This protein binds this small molecule.
Small molecule (SMILES): CC(=O)N[C@@H]1[C@@H](O)[C@H](O)[C@@H](CO)O[C@H]1O

Sequence of chain 1.B:
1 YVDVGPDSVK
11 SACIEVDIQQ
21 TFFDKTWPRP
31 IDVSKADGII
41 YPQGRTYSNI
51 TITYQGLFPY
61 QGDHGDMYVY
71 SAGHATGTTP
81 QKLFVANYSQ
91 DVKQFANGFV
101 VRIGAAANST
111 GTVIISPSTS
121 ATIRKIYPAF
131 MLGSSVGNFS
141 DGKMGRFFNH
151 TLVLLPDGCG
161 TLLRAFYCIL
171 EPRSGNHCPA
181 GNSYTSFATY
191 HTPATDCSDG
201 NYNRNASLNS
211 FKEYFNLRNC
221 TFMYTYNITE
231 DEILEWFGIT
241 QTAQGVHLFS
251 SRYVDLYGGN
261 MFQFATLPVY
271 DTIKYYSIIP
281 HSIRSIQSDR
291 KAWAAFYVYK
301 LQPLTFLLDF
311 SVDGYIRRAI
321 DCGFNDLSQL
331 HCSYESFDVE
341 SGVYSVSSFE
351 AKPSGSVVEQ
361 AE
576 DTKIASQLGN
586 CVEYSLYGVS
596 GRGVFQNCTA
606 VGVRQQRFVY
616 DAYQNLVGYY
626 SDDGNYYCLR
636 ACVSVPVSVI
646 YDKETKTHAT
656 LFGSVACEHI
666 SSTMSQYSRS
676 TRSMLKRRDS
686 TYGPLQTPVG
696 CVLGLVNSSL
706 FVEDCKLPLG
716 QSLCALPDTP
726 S

Sequence of chain 1.A:
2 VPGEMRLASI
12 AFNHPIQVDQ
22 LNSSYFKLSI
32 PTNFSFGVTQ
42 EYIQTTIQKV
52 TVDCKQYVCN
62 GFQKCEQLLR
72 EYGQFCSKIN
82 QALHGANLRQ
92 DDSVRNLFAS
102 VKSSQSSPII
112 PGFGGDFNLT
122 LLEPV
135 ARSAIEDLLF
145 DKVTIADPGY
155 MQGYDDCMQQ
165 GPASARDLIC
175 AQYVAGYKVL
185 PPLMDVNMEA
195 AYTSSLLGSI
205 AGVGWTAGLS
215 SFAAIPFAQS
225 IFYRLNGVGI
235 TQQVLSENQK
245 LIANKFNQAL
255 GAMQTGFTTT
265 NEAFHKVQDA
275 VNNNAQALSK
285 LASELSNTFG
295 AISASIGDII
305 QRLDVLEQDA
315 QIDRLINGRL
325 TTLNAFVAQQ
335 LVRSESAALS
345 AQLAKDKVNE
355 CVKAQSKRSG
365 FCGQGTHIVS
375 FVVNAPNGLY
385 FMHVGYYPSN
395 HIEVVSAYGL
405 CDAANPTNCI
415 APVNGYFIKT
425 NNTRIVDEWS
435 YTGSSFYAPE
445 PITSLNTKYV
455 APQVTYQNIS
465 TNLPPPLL

Binding-site contacts:
Ligand atom C7 contacts residue LEU8 of chain 1.A at 4.1 Å (hydrophobic).
Ligand atom C5 contacts residue SER704 of chain 1.B at 4.2 Å.
Ligand atom C8 contacts residue GLN691 of chain 1.B at 3.4 Å.
Ligand atom C3 contacts residue ASN702 of chain 1.B at 3.8 Å.
Ligand atom C8 contacts residue LEU8 of chain 1.A at 3.7 Å (hydrophobic).
Ligand atom C7 contacts residue ASN702 of chain 1.B at 3.3 Å.
Ligand atom N2 contacts residue ASN702 of chain 1.B at 2.9 Å (h-bond).
Ligand atom C7 contacts residue GLN691 of chain 1.B at 4.4 Å.
Ligand atom O5 contacts residue ASN702 of chain 1.B at 2.4 Å (h-bond).
Ligand atom O5 contacts residue SER704 of chain 1.B at 4.0 Å.
Ligand atom C8 contacts residue LEU690 of chain 1.B at 4.0 Å (hydrophobic).
Ligand atom C4 contacts residue ASN702 of chain 1.B at 4.2 Å.
Ligand atom C8 contacts residue LEU700 of chain 1.B at 4.2 Å (hydrophobic).
Ligand atom C2 contacts residue ASN702 of chain 1.B at 2.5 Å.
Ligand atom C1 contacts residue SER704 of chain 1.B at 4.3 Å.
Ligand atom C8 contacts residue ASN702 of chain 1.B at 4.5 Å.
Ligand atom C7 contacts residue LEU690 of chain 1.B at 4.3 Å (hydrophobic).
Ligand atom C5 contacts residue ASN702 of chain 1.B at 3.7 Å.
Ligand atom N2 contacts residue LEU8 of chain 1.A at 3.9 Å.
Ligand atom C1 contacts residue ASN702 of chain 1.B at 1.5 Å.
Ligand atom O7 contacts residue ASN702 of chain 1.B at 3.2 Å (h-bond).
Ligand atom C8 contacts residue THR692 of chain 1.B at 4.2 Å.
Ligand atom O7 contacts residue LEU690 of chain 1.B at 4.0 Å.